This small molecule binds to this protein.
Small molecule (SMILES): c1ccc2[nH]ncc2c1

Sequence of chain 1.A:
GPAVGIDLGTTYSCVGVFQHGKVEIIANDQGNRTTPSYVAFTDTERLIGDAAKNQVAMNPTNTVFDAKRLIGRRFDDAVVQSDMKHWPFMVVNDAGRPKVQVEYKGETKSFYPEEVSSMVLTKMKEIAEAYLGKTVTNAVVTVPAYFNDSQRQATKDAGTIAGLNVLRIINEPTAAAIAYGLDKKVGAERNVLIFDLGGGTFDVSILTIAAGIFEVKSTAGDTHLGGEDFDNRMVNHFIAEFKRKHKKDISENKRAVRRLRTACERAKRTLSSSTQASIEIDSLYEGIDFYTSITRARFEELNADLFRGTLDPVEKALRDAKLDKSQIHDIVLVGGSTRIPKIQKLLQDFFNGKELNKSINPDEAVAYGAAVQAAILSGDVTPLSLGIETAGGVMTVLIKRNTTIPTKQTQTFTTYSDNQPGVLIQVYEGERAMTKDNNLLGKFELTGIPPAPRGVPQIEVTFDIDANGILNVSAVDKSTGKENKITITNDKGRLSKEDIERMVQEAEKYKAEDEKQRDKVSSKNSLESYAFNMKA

Binding-site contacts:
Ligand atom C3 contacts residue THR504 of chain 1.A at 4.3 Å.
Ligand atom C3 contacts residue GLY484 of chain 1.A at 3.3 Å.
Ligand atom N contacts residue ARG509 of chain 1.A at 4.2 Å.
Ligand atom C6 contacts residue ARG509 of chain 1.A at 3.1 Å.
Ligand atom C1 contacts residue ARG509 of chain 1.A at 3.7 Å.
Ligand atom C2 contacts residue GLY484 of chain 1.A at 3.4 Å.
Ligand atom N2 contacts residue ASN505 of chain 1.A at 3.8 Å.
Ligand atom C9 contacts residue ASN505 of chain 1.A at 3.5 Å.
Ligand atom C5 contacts residue LEU486 of chain 1.A at 4.4 Å (hydrophobic).
Ligand atom N contacts residue LEU401 of chain 1.A at 4.0 Å.
Ligand atom C4 contacts residue ILE503 of chain 1.A at 3.4 Å (hydrophobic).
Ligand atom N contacts residue GLU444 of chain 1.A at 4.4 Å.
Ligand atom N2 contacts residue ILE420 of chain 1.A at 4.3 Å.
Ligand atom C6 contacts residue GLU444 of chain 1.A at 3.4 Å.
Ligand atom C5 contacts residue LEU456 of chain 1.A at 3.6 Å (hydrophobic).
Ligand atom C1 contacts residue ASN505 of chain 1.A at 3.9 Å.
Ligand atom N2 contacts residue THR397 of chain 1.A at 4.2 Å.
Ligand atom C9 contacts residue ILE480 of chain 1.A at 3.9 Å (hydrophobic).
Ligand atom C3 contacts residue ASN505 of chain 1.A at 3.3 Å.
Ligand atom N contacts residue ASN505 of chain 1.A at 4.1 Å.
Ligand atom C9 contacts residue GLY484 of chain 1.A at 3.0 Å.
Ligand atom C1 contacts residue GLU444 of chain 1.A at 4.2 Å.
Ligand atom C6 contacts residue LEU456 of chain 1.A at 4.1 Å (hydrophobic).
Ligand atom C2 contacts residue LEU486 of chain 1.A at 4.1 Å (hydrophobic).
Ligand atom N2 contacts residue GLY484 of chain 1.A at 4.3 Å.
Ligand atom C4 contacts residue THR504 of chain 1.A at 3.6 Å.
Ligand atom C5 contacts residue THR504 of chain 1.A at 4.3 Å.
Ligand atom C1 contacts residue LEU401 of chain 1.A at 4.3 Å (hydrophobic).
Ligand atom C4 contacts residue LEU486 of chain 1.A at 3.9 Å (hydrophobic).
Ligand atom N2 contacts residue ILE480 of chain 1.A at 3.9 Å.
Ligand atom C5 contacts residue ARG509 of chain 1.A at 3.5 Å.
Ligand atom C2 contacts residue ASN505 of chain 1.A at 3.5 Å.
Ligand atom C5 contacts residue GLU444 of chain 1.A at 4.3 Å.
Ligand atom C3 contacts residue LEU486 of chain 1.A at 3.5 Å (hydrophobic).
Ligand atom C4 contacts residue ARG509 of chain 1.A at 4.4 Å.
Ligand atom C3 contacts residue ILE503 of chain 1.A at 3.9 Å (hydrophobic).
Ligand atom C6 contacts residue LEU401 of chain 1.A at 4.2 Å (hydrophobic).
Ligand atom C4 contacts residue ASN505 of chain 1.A at 3.8 Å.
Ligand atom C5 contacts residue ILE503 of chain 1.A at 3.8 Å (hydrophobic).
Ligand atom N contacts residue PRO398 of chain 1.A at 4.1 Å.